Binding-site contacts:
Ligand atom C4 contacts residue ASN343 of chain 1.C at 4.2 Å.
Ligand atom C7 contacts residue GLY339 of chain 1.C at 4.0 Å.
Ligand atom C8 contacts residue PHE338 of chain 1.C at 3.8 Å (hydrophobic).
Ligand atom C2 contacts residue ASN343 of chain 1.C at 2.5 Å.
Ligand atom C1 contacts residue ASN343 of chain 1.C at 1.4 Å.
Ligand atom C5 contacts residue ASN343 of chain 1.C at 3.7 Å.
Ligand atom C8 contacts residue GLY339 of chain 1.C at 3.8 Å.
Ligand atom O7 contacts residue ASN343 of chain 1.C at 4.3 Å.
Ligand atom N2 contacts residue ASN343 of chain 1.C at 2.8 Å (h-bond).
Ligand atom C8 contacts residue ASN343 of chain 1.C at 3.8 Å.
Ligand atom C8 contacts residue PHE342 of chain 1.C at 4.5 Å (hydrophobic).
Ligand atom O7 contacts residue GLY339 of chain 1.C at 3.9 Å.
Ligand atom C7 contacts residue ASN343 of chain 1.C at 3.4 Å.
Ligand atom C3 contacts residue ASN343 of chain 1.C at 3.9 Å.
Ligand atom O5 contacts residue ASN343 of chain 1.C at 2.4 Å (h-bond).

This protein binds this small molecule.
Small molecule (SMILES): CC(=O)N[C@@H]1[C@@H](O)[C@H](O)[C@@H](CO)O[C@H]1O

Sequence of chain 1.C:
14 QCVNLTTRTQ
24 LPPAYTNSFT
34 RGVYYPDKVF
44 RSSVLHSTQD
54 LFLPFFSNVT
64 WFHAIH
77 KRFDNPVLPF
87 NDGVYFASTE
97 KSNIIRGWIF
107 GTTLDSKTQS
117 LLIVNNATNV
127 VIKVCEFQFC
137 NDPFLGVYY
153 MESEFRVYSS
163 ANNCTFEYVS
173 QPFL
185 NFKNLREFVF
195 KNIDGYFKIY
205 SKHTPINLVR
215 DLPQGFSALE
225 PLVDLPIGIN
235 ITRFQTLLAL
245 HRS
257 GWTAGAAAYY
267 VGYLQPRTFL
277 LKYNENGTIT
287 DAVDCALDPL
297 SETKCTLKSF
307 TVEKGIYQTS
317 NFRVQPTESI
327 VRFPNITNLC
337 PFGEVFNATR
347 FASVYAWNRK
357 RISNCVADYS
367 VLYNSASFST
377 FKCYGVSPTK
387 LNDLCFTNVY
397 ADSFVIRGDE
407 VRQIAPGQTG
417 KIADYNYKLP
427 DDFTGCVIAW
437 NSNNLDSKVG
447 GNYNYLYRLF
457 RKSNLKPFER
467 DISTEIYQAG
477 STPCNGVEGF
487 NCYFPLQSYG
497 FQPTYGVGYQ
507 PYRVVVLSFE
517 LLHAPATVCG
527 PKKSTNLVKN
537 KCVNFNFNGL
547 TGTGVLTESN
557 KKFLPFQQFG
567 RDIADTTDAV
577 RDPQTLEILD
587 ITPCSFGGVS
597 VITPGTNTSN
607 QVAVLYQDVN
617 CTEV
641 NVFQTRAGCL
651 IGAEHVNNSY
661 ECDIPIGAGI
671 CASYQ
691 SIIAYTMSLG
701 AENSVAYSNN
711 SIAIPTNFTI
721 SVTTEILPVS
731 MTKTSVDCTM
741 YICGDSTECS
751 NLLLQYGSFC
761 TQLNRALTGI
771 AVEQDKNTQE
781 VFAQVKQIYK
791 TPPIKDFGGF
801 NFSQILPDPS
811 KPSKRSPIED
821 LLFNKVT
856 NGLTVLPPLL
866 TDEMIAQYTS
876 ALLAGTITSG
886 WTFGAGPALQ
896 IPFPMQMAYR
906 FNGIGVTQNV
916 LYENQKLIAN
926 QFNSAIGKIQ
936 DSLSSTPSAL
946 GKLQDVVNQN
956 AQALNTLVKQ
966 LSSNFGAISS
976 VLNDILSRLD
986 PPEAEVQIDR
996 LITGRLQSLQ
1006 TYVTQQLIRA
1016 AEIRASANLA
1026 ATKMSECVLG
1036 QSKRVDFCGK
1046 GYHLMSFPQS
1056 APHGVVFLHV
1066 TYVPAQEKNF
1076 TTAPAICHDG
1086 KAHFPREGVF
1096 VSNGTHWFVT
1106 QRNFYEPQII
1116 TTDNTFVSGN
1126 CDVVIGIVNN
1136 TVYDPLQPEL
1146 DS